Sequence of chain 1.D:
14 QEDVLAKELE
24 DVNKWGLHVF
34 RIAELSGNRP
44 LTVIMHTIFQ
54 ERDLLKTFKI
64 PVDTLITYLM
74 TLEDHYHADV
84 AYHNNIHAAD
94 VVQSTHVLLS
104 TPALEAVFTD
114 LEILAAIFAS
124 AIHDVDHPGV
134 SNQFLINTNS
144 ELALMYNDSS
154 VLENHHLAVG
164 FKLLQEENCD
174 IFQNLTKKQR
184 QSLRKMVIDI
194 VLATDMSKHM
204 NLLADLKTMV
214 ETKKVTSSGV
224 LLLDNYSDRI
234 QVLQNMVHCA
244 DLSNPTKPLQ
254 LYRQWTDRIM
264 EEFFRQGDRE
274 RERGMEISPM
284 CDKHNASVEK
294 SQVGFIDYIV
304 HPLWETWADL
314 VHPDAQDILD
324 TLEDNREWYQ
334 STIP

Binding-site contacts:
Ligand atom C19 contacts residue PHE298 of chain 1.D at 3.4 Å (hydrophobic).
Ligand atom C5 contacts residue PHE298 of chain 1.D at 3.8 Å (hydrophobic).
Ligand atom C22 contacts residue PHE298 of chain 1.D at 3.6 Å (hydrophobic).
Ligand atom O3 contacts residue PHE298 of chain 1.D at 3.6 Å.
Ligand atom C3 contacts residue PHE298 of chain 1.D at 3.8 Å (hydrophobic).
Ligand atom C1 contacts residue TRP258 of chain 1.D at 4.0 Å (hydrophobic).
Ligand atom O2 contacts residue MET199 of chain 1.D at 3.2 Å.
Ligand atom C22 contacts residue MET283 of chain 1.D at 3.1 Å (hydrophobic).
Ligand atom C26 contacts residue MET283 of chain 1.D at 3.7 Å (hydrophobic).
Ligand atom C1 contacts residue THR259 of chain 1.D at 3.8 Å.
Ligand atom C20 contacts residue GLN295 of chain 1.D at 3.3 Å.
Ligand atom C21 contacts residue MET283 of chain 1.D at 3.4 Å (hydrophobic).
Ligand atom O3 contacts residue GLN295 of chain 1.D at 2.9 Å (h-bond).
Ligand atom C7 contacts residue MET199 of chain 1.D at 3.9 Å (hydrophobic).
Ligand atom C26 contacts residue PHE298 of chain 1.D at 3.4 Å (hydrophobic).
Ligand atom C1 contacts residue ILE262 of chain 1.D at 3.7 Å (hydrophobic).
Ligand atom C27 contacts residue MET283 of chain 1.D at 3.6 Å (hydrophobic).
Ligand atom C23 contacts residue SER294 of chain 1.D at 2.9 Å.
Ligand atom C21 contacts residue PHE298 of chain 1.D at 3.9 Å (hydrophobic).
Ligand atom C2 contacts residue PHE298 of chain 1.D at 3.5 Å (hydrophobic).
Ligand atom C18 contacts residue PHE298 of chain 1.D at 3.7 Å (hydrophobic).
Ligand atom C23 contacts residue PHE298 of chain 1.D at 3.4 Å (hydrophobic).
Ligand atom C17 contacts residue LEU245 of chain 1.D at 3.4 Å (hydrophobic).
Ligand atom N1 contacts residue PHE266 of chain 1.D at 3.9 Å.
Ligand atom C27 contacts residue PHE298 of chain 1.D at 3.6 Å (hydrophobic).
Ligand atom C9 contacts residue MET199 of chain 1.D at 3.9 Å (hydrophobic).
Ligand atom N6 contacts residue GLY297 of chain 1.D at 3.8 Å.
Ligand atom C16 contacts residue HIS86 of chain 1.D at 3.5 Å.
Ligand atom C23 contacts residue MET283 of chain 1.D at 3.2 Å (hydrophobic).
Ligand atom C14 contacts residue MET199 of chain 1.D at 3.6 Å (hydrophobic).
Ligand atom C22 contacts residue SER294 of chain 1.D at 3.3 Å.
Ligand atom C25 contacts residue MET283 of chain 1.D at 3.8 Å (hydrophobic).
Ligand atom N6 contacts residue PHE298 of chain 1.D at 3.7 Å.
Ligand atom O1 contacts residue GLN295 of chain 1.D at 3.6 Å (h-bond).
Ligand atom C3 contacts residue TYR85 of chain 1.D at 3.8 Å (hydrophobic).
Ligand atom C24 contacts residue MET283 of chain 1.D at 3.4 Å (hydrophobic).
Ligand atom O1 contacts residue PHE298 of chain 1.D at 3.9 Å.
Ligand atom C25 contacts residue PHE298 of chain 1.D at 3.9 Å (hydrophobic).
Ligand atom C1 contacts residue ASN247 of chain 1.D at 3.7 Å.
Ligand atom C24 contacts residue PHE298 of chain 1.D at 3.6 Å (hydrophobic).

This protein binds this small molecule.
Small molecule (SMILES): COc1ccc(C2NN(C3CCCCCC3)C(=O)C2(C)C)cc1OCc1ccc(-c2nnn[nH]2)cc1